Binding-site contacts:
Ligand atom C10 contacts residue PHE131 of chain 1.B at 3.7 Å (hydrophobic).
Ligand atom C1 contacts residue ASN99 of chain 1.B at 3.3 Å.
Ligand atom C3 contacts residue ASN99 of chain 1.B at 3.6 Å.
Ligand atom O2 contacts residue ASN99 of chain 1.B at 3.9 Å.
Ligand atom C8 contacts residue ASN99 of chain 1.B at 3.1 Å.
Ligand atom CL13 contacts residue PHE131 of chain 1.B at 3.8 Å.
Ligand atom N22 contacts residue THR177 of chain 1.B at 3.6 Å.
Ligand atom C1 contacts residue PHE131 of chain 1.B at 3.7 Å (hydrophobic).
Ligand atom C12 contacts residue LEU100 of chain 1.B at 3.8 Å (hydrophobic).
Ligand atom N16 contacts residue MET91 of chain 1.B at 3.8 Å.
Ligand atom C8 contacts residue ASN44 of chain 1.B at 4.0 Å.
Ligand atom C14 contacts residue ASN99 of chain 1.B at 3.6 Å.
Ligand atom N19 contacts residue ASN44 of chain 1.B at 4.0 Å.
Ligand atom CL13 contacts residue MET91 of chain 1.B at 3.9 Å.
Ligand atom N16 contacts residue ASN99 of chain 1.B at 3.6 Å.
Ligand atom C25 contacts residue GLY90 of chain 1.B at 3.9 Å.
Ligand atom S24 contacts residue ALA48 of chain 1.B at 3.9 Å.
Ligand atom S24 contacts residue ILE89 of chain 1.B at 3.7 Å.
Ligand atom S24 contacts residue GLY90 of chain 1.B at 3.6 Å.
Ligand atom C25 contacts residue MET91 of chain 1.B at 3.6 Å (hydrophobic).
Ligand atom C5 contacts residue ASN99 of chain 1.B at 3.5 Å.
Ligand atom C7 contacts residue ASN99 of chain 1.B at 3.3 Å.
Ligand atom C1 contacts residue TYR132 of chain 1.B at 3.7 Å (hydrophobic).
Ligand atom N19 contacts residue ASP86 of chain 1.B at 2.9 Å (salt-bridge).
Ligand atom N19 contacts residue THR177 of chain 1.B at 3.9 Å.
Ligand atom C11 contacts residue LEU100 of chain 1.B at 3.5 Å (hydrophobic).
Ligand atom C10 contacts residue ASN99 of chain 1.B at 3.9 Å.
Ligand atom C6 contacts residue ASN99 of chain 1.B at 3.6 Å.
Ligand atom C4 contacts residue ASN99 of chain 1.B at 3.5 Å.
Ligand atom N17 contacts residue ASN44 of chain 1.B at 3.7 Å.
Ligand atom C25 contacts residue ASN99 of chain 1.B at 3.9 Å.
Ligand atom C18 contacts residue ASP86 of chain 1.B at 3.9 Å.
Ligand atom C9 contacts residue ASN99 of chain 1.B at 3.3 Å.
Ligand atom N22 contacts residue ALA48 of chain 1.B at 3.5 Å.
Ligand atom O2 contacts residue PHE131 of chain 1.B at 4.0 Å.
Ligand atom O2 contacts residue TYR132 of chain 1.B at 3.5 Å.
Ligand atom C11 contacts residue PHE131 of chain 1.B at 3.5 Å (hydrophobic).
Ligand atom N19 contacts residue SER45 of chain 1.B at 3.7 Å.
Ligand atom C3 contacts residue GLY128 of chain 1.B at 3.6 Å.
Ligand atom C14 contacts residue ASN44 of chain 1.B at 4.0 Å.

Sequence of chain 1.B:
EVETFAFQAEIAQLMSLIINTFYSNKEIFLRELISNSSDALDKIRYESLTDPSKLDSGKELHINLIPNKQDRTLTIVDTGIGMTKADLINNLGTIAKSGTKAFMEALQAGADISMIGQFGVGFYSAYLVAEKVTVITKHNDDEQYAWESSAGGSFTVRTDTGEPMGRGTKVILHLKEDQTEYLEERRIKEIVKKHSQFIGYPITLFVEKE

This protein binds this small molecule.
Small molecule (SMILES): CSc1nc(N)nc(-c2c(Cl)cc3c4c(cccc24)COC3)n1